The protein below binds the small molecule below.
Small molecule (SMILES): Clc1ccc(-c2nc3sccn3c2/C=N/OCc2ccc(Cl)c(Cl)c2)cc1

Binding-site contacts:
Ligand atom CL27 contacts residue ASP126 of chain 1.D at 3.4 Å.
Ligand atom C17 contacts residue LEU140 of chain 1.D at 3.6 Å (hydrophobic).
Ligand atom C24 contacts residue TYR122 of chain 1.D at 3.9 Å (hydrophobic).
Ligand atom C13 contacts residue PHE132 of chain 1.D at 3.9 Å (hydrophobic).
Ligand atom CL26 contacts residue TYR122 of chain 1.D at 3.7 Å.
Ligand atom C10 contacts residue MET66 of chain 1.D at 3.4 Å (hydrophobic).
Ligand atom C20 contacts residue TYR122 of chain 1.D at 3.9 Å (hydrophobic).
Ligand atom C1 contacts residue PHE59 of chain 1.D at 3.9 Å (hydrophobic).
Ligand atom C22 contacts residue TYR122 of chain 1.D at 3.8 Å (hydrophobic).
Ligand atom CL26 contacts residue PHE141 of chain 1.D at 3.8 Å.
Ligand atom N4 contacts residue HIS101 of chain 1.D at 3.5 Å (h-bond).
Ligand atom C15 contacts residue ASN63 of chain 1.D at 3.4 Å.
Ligand atom S14 contacts residue TYR224 of chain 1.D at 3.2 Å.
Ligand atom O16 contacts residue MET66 of chain 1.D at 3.5 Å.
Ligand atom C3 contacts residue HIS101 of chain 1.D at 3.8 Å.
Ligand atom C11 contacts residue ASN63 of chain 1.D at 3.6 Å.
Ligand atom C21 contacts residue TYR122 of chain 1.D at 3.6 Å (hydrophobic).
Ligand atom C15 contacts residue VAL67 of chain 1.D at 3.9 Å (hydrophobic).
Ligand atom N5 contacts residue ASN63 of chain 1.D at 3.5 Å (h-bond).
Ligand atom C22 contacts residue ILE62 of chain 1.D at 3.8 Å (hydrophobic).
Ligand atom C1 contacts residue HIS101 of chain 1.D at 3.9 Å.
Ligand atom C23 contacts residue TYR122 of chain 1.D at 3.6 Å (hydrophobic).
Ligand atom C9 contacts residue TYR224 of chain 1.D at 3.6 Å (hydrophobic).
Ligand atom C2 contacts residue PHE59 of chain 1.D at 3.9 Å (hydrophobic).
Ligand atom C8 contacts residue PHE59 of chain 1.D at 3.8 Å (hydrophobic).
Ligand atom C24 contacts residue PHE59 of chain 1.D at 3.8 Å (hydrophobic).
Ligand atom O16 contacts residue LEU104 of chain 1.D at 3.8 Å.
Ligand atom CL19 contacts residue LEU137 of chain 1.D at 3.5 Å.
Ligand atom S14 contacts residue VAL97 of chain 1.D at 3.6 Å.
Ligand atom CL27 contacts residue GLY127 of chain 1.D at 3.3 Å.
Ligand atom CL26 contacts residue THR123 of chain 1.D at 3.5 Å.
Ligand atom C10 contacts residue PHE59 of chain 1.D at 3.9 Å (hydrophobic).
Ligand atom N4 contacts residue TYR224 of chain 1.D at 3.2 Å.
Ligand atom C2 contacts residue ASN63 of chain 1.D at 3.9 Å.
Ligand atom C9 contacts residue ASN63 of chain 1.D at 3.6 Å.
Ligand atom N11 contacts residue LEU104 of chain 1.D at 3.5 Å.
Ligand atom C13 contacts residue LEU140 of chain 1.D at 3.7 Å (hydrophobic).
Ligand atom C22 contacts residue PHE59 of chain 1.D at 3.9 Å (hydrophobic).
Ligand atom C3 contacts residue PHE59 of chain 1.D at 4.0 Å (hydrophobic).
Ligand atom N11 contacts residue MET66 of chain 1.D at 3.6 Å.

Sequence of chain 1.D:
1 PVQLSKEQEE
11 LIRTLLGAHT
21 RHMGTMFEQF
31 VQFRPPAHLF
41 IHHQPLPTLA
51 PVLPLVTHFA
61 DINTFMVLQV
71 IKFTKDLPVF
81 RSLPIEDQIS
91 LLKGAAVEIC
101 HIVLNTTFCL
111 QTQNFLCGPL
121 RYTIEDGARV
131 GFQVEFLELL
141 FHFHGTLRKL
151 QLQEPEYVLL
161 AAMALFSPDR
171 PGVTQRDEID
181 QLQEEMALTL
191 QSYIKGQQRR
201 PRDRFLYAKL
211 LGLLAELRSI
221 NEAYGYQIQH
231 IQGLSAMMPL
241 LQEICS